This small molecule binds to this protein.
Small molecule (SMILES): NC(=[NH2+])c1cc2c(I)cccc2s1

Binding-site contacts:
Ligand atom S2 contacts residue VAL191 of chain 1.A at 4.0 Å.
Ligand atom C7 contacts residue GLN174 of chain 1.A at 3.6 Å.
Ligand atom N2 contacts residue ASP171 of chain 1.A at 2.8 Å (salt-bridge).
Ligand atom N1 contacts residue CYS197 of chain 1.A at 3.8 Å.
Ligand atom C4 contacts residue CYS173 of chain 1.A at 3.9 Å (hydrophobic).
Ligand atom C5 contacts residue CYS173 of chain 1.A at 3.9 Å (hydrophobic).
Ligand atom C5 contacts residue GLY196 of chain 1.A at 3.3 Å.
Ligand atom C6 contacts residue SER177 of chain 1.A at 3.2 Å.
Ligand atom I9 contacts residue GLN174 of chain 1.A at 4.0 Å.
Ligand atom C6 contacts residue GLN174 of chain 1.A at 3.9 Å.
Ligand atom C8 contacts residue GLN174 of chain 1.A at 3.5 Å.
Ligand atom C1 contacts residue SER172 of chain 1.A at 3.8 Å.
Ligand atom C0 contacts residue TRP193 of chain 1.A at 4.1 Å (hydrophobic).
Ligand atom C9 contacts residue GLN174 of chain 1.A at 3.8 Å.
Ligand atom C5 contacts residue GLY194 of chain 1.A at 3.9 Å.
Ligand atom C1 contacts residue TRP193 of chain 1.A at 3.9 Å (hydrophobic).
Ligand atom C7 contacts residue SER177 of chain 1.A at 3.5 Å.
Ligand atom C1 contacts residue GLY194 of chain 1.A at 3.8 Å.
Ligand atom N1 contacts residue GLY196 of chain 1.A at 2.7 Å (h-bond).
Ligand atom C5 contacts residue CYS197 of chain 1.A at 3.8 Å (hydrophobic).
Ligand atom C1 contacts residue GLY196 of chain 1.A at 3.8 Å.
Ligand atom C3 contacts residue TRP193 of chain 1.A at 4.0 Å (hydrophobic).
Ligand atom C6 contacts residue SER192 of chain 1.A at 3.8 Å.
Ligand atom N1 contacts residue ASP171 of chain 1.A at 2.9 Å (salt-bridge).
Ligand atom C0 contacts residue GLY194 of chain 1.A at 3.8 Å.
Ligand atom C3 contacts residue CYS173 of chain 1.A at 3.8 Å (hydrophobic).
Ligand atom N1 contacts residue SER172 of chain 1.A at 3.8 Å.
Ligand atom C6 contacts residue FLC1 of chain 1.B at 3.8 Å.
Ligand atom C7 contacts residue FLC1 of chain 1.B at 3.3 Å.
Ligand atom N1 contacts residue GLY194 of chain 1.A at 3.5 Å.
Ligand atom S2 contacts residue SER172 of chain 1.A at 3.8 Å.
Ligand atom S2 contacts residue TRP193 of chain 1.A at 3.8 Å.
Ligand atom C3 contacts residue GLN174 of chain 1.A at 3.9 Å.
Ligand atom C0 contacts residue GLY196 of chain 1.A at 3.6 Å.
Ligand atom C0 contacts residue SER172 of chain 1.A at 3.3 Å.
Ligand atom C1 contacts residue CYS173 of chain 1.A at 3.9 Å (hydrophobic).
Ligand atom C0 contacts residue ASP171 of chain 1.A at 3.4 Å.
Ligand atom C4 contacts residue GLN174 of chain 1.A at 3.7 Å.
Ligand atom N2 contacts residue GLY204 of chain 1.A at 3.5 Å.
Ligand atom N2 contacts residue SER172 of chain 1.A at 2.8 Å (h-bond).

Sequence of chain 1.A:
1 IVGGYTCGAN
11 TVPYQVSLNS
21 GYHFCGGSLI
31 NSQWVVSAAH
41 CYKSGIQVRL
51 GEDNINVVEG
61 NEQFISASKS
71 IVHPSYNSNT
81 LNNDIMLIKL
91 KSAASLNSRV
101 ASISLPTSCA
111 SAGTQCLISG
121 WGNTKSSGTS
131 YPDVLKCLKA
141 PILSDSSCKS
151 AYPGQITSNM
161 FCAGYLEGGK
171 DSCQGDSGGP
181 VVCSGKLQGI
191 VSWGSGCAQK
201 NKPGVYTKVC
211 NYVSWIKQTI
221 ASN